Binding-site contacts:
Ligand atom N16 contacts residue THR169 of chain 1.B at 3.5 Å (h-bond).
Ligand atom C23 contacts residue THR169 of chain 1.B at 3.3 Å.
Ligand atom C28 contacts residue PHE146 of chain 1.B at 4.1 Å (hydrophobic).
Ligand atom C31 contacts residue ASP103 of chain 1.B at 2.4 Å.
Ligand atom O25 contacts residue MET172 of chain 1.B at 3.6 Å.
Ligand atom O9 contacts residue GLY168 of chain 1.B at 3.9 Å.
Ligand atom O19 contacts residue ALA142 of chain 1.B at 3.3 Å.
Ligand atom N1 contacts residue GLY168 of chain 1.B at 3.4 Å.
Ligand atom C32 contacts residue ASN269 of chain 1.B at 3.3 Å.
Ligand atom C18 contacts residue THR145 of chain 1.B at 4.1 Å.
Ligand atom C17 contacts residue MET172 of chain 1.B at 4.2 Å (hydrophobic).
Ligand atom O22 contacts residue GLY173 of chain 1.B at 3.7 Å.
Ligand atom O22 contacts residue ASN269 of chain 1.B at 4.2 Å.
Ligand atom C17 contacts residue THR145 of chain 1.B at 4.0 Å.
Ligand atom C23 contacts residue PHE146 of chain 1.B at 4.2 Å (hydrophobic).
Ligand atom O25 contacts residue GLY168 of chain 1.B at 4.2 Å.
Ligand atom C28 contacts residue ASN269 of chain 1.B at 3.8 Å.
Ligand atom C20 contacts residue MET172 of chain 1.B at 3.5 Å (hydrophobic).
Ligand atom C14 contacts residue MET172 of chain 1.B at 3.9 Å (hydrophobic).
Ligand atom O26 contacts residue VAL164 of chain 1.B at 3.9 Å.
Ligand atom N16 contacts residue THR145 of chain 1.B at 3.7 Å.
Ligand atom C32 contacts residue ASP103 of chain 1.B at 1.4 Å.
Ligand atom C18 contacts residue ALA142 of chain 1.B at 3.5 Å (hydrophobic).
Ligand atom C15 contacts residue THR145 of chain 1.B at 3.9 Å.
Ligand atom C32 contacts residue LEU243 of chain 1.B at 3.6 Å (hydrophobic).
Ligand atom C18 contacts residue THR169 of chain 1.B at 4.0 Å.
Ligand atom C30 contacts residue PHE146 of chain 1.B at 3.9 Å (hydrophobic).
Ligand atom C29 contacts residue PHE146 of chain 1.B at 3.9 Å (hydrophobic).
Ligand atom C30 contacts residue ASP103 of chain 1.B at 3.7 Å.
Ligand atom C28 contacts residue VAL242 of chain 1.B at 4.2 Å (hydrophobic).
Ligand atom C18 contacts residue PHE146 of chain 1.B at 3.9 Å (hydrophobic).
Ligand atom C20 contacts residue THR169 of chain 1.B at 4.1 Å.
Ligand atom O19 contacts residue PHE141 of chain 1.B at 3.9 Å.
Ligand atom O26 contacts residue THR169 of chain 1.B at 3.1 Å (h-bond).
Ligand atom C29 contacts residue ASN269 of chain 1.B at 4.0 Å.
Ligand atom O26 contacts residue THR145 of chain 1.B at 3.5 Å (h-bond).
Ligand atom O22 contacts residue THR169 of chain 1.B at 3.6 Å.
Ligand atom C20 contacts residue GLY173 of chain 1.B at 4.2 Å.
Ligand atom C15 contacts residue THR169 of chain 1.B at 3.7 Å.
Ligand atom C21 contacts residue VAL242 of chain 1.B at 4.0 Å (hydrophobic).

This protein binds this small molecule.
Small molecule (SMILES): CCCCCCOCCOCCNC(=O)CN(C)S(=O)(=O)c1ccc(NC)c2nonc12

Sequence of chain 1.B:
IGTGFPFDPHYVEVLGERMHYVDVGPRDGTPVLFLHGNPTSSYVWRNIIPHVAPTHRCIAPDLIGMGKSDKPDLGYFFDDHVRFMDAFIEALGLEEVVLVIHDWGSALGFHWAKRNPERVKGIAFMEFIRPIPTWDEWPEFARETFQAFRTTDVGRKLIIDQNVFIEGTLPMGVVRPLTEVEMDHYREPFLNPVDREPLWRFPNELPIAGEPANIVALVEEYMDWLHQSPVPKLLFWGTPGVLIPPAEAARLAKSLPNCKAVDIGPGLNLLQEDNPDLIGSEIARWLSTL